Sequence of chain 2.B:
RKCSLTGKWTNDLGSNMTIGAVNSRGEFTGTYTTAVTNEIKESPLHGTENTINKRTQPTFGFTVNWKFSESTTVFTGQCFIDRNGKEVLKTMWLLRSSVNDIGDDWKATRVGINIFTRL

A protein and the small-molecule ligand that binds it are described below.
Small molecule (SMILES): O=C(CCCC[C@@H]1SC[C@@H]2NC(=O)N[C@@H]21)Nc1ccc([N+](=O)[O-])cc1

Sequence of chain 1.B:
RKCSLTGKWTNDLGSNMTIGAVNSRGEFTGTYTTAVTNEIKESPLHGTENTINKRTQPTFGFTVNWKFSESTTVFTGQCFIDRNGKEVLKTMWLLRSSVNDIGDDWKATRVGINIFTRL

Binding-site contacts:
Ligand atom C10 contacts residue TRP70 of chain 1.B at 3.9 Å (hydrophobic).
Ligand atom N1 contacts residue LEU14 of chain 1.B at 3.8 Å.
Ligand atom C2 contacts residue TRP110 of chain 2.B at 3.5 Å (hydrophobic).
Ligand atom O3 contacts residue SER16 of chain 1.B at 3.0 Å (h-bond).
Ligand atom S1 contacts residue TRP70 of chain 1.B at 3.5 Å.
Ligand atom C8 contacts residue PHE72 of chain 1.B at 4.1 Å (hydrophobic).
Ligand atom C24 contacts residue TRP110 of chain 2.B at 3.9 Å (hydrophobic).
Ligand atom O2 contacts residue SER75 of chain 1.B at 3.2 Å (h-bond).
Ligand atom C2 contacts residue LEU99 of chain 1.B at 4.0 Å (hydrophobic).
Ligand atom C10 contacts residue PHE72 of chain 1.B at 3.3 Å (hydrophobic).
Ligand atom C4 contacts residue TRP110 of chain 2.B at 3.6 Å (hydrophobic).
Ligand atom C9 contacts residue PHE72 of chain 1.B at 3.6 Å (hydrophobic).
Ligand atom C3 contacts residue ASN118 of chain 1.B at 4.0 Å.
Ligand atom C23 contacts residue LYS111 of chain 2.B at 4.2 Å.
Ligand atom C10 contacts residue SER73 of chain 1.B at 3.8 Å.
Ligand atom C7 contacts residue TRP70 of chain 1.B at 4.0 Å (hydrophobic).
Ligand atom C3 contacts residue SER16 of chain 1.B at 4.0 Å.
Ligand atom C6 contacts residue TRP97 of chain 1.B at 3.4 Å (hydrophobic).
Ligand atom N25 contacts residue LYS111 of chain 2.B at 3.9 Å.
Ligand atom C2 contacts residue TRP70 of chain 1.B at 4.2 Å (hydrophobic).
Ligand atom C7 contacts residue LEU99 of chain 1.B at 4.1 Å (hydrophobic).
Ligand atom C5 contacts residue TRP110 of chain 2.B at 4.0 Å (hydrophobic).
Ligand atom O3 contacts residue ASN118 of chain 1.B at 4.1 Å.
Ligand atom O3 contacts residue ASN12 of chain 1.B at 3.6 Å.
Ligand atom N1 contacts residue ASN118 of chain 1.B at 3.0 Å (h-bond).
Ligand atom C5 contacts residue LEU14 of chain 1.B at 4.2 Å (hydrophobic).
Ligand atom C1 contacts residue SER73 of chain 1.B at 3.9 Å.
Ligand atom C3 contacts residue LEU14 of chain 1.B at 4.1 Å (hydrophobic).
Ligand atom S1 contacts residue THR77 of chain 1.B at 3.2 Å (h-bond).
Ligand atom C6 contacts residue THR77 of chain 1.B at 4.2 Å.
Ligand atom C6 contacts residue PHE79 of chain 1.B at 4.2 Å (hydrophobic).
Ligand atom C3 contacts residue TYR33 of chain 1.B at 3.5 Å (hydrophobic).
Ligand atom C5 contacts residue TRP97 of chain 1.B at 4.1 Å (hydrophobic).
Ligand atom N1 contacts residue TYR33 of chain 1.B at 3.9 Å.
Ligand atom O2 contacts residue SER73 of chain 1.B at 3.2 Å (h-bond).
Ligand atom C5 contacts residue ASN118 of chain 1.B at 4.0 Å.
Ligand atom O3 contacts residue TYR33 of chain 1.B at 2.7 Å (h-bond).
Ligand atom C7 contacts residue TRP110 of chain 2.B at 3.9 Å (hydrophobic).
Ligand atom O27 contacts residue LYS111 of chain 2.B at 3.0 Å (salt-bridge).
Ligand atom C8 contacts residue TRP70 of chain 1.B at 3.4 Å (hydrophobic).